This protein binds this small molecule.
Small molecule (SMILES): Nc1ccn([C@@H]2O[C@H](CO[P](=O)(O)O[C@H]3[C@@H](O)[C@H](n4ccc(N)nc4=O)O[C@@H]3CO[P](=O)(O)O[C@H]3[C@@H](O)[C@H](n4cnc5c(N)ncnc54)O[C@@H]3CO[P](=O)(O)O[C@H]3[C@@H](O)[C@H](n4cnc5c(=O)nc(N)[nH]c54)O[C@@H]3CO[P](=O)(O)O[C@H]3[C@@H](O)[C@H](n4cnc5c(N)ncnc54)O[C@@H]3CO[P](=O)(O)O[C@H]3[C@@H](O)[C@H](n4ccc(N)nc4=O)O[C@@H]3CO[P](=O)(O)O[C@H]3[C@@H](O)[C@H](n4ccc(N)nc4=O)O[C@@H]3CO[P](=O)(O)O[C@H]3[C@@H](O)[C@H](n4ccc(N)nc4=O)O[C@@H]3CO[P](=O)(O)O[C@H]3[C@@H](O)[C@H](n4cnc5c(=O)nc(N)[nH]c54)O[C@@H]3COP(=O)=O)[C@@H](O)[C@H]2O)c(=O)n1

Sequence of chain 1.A:
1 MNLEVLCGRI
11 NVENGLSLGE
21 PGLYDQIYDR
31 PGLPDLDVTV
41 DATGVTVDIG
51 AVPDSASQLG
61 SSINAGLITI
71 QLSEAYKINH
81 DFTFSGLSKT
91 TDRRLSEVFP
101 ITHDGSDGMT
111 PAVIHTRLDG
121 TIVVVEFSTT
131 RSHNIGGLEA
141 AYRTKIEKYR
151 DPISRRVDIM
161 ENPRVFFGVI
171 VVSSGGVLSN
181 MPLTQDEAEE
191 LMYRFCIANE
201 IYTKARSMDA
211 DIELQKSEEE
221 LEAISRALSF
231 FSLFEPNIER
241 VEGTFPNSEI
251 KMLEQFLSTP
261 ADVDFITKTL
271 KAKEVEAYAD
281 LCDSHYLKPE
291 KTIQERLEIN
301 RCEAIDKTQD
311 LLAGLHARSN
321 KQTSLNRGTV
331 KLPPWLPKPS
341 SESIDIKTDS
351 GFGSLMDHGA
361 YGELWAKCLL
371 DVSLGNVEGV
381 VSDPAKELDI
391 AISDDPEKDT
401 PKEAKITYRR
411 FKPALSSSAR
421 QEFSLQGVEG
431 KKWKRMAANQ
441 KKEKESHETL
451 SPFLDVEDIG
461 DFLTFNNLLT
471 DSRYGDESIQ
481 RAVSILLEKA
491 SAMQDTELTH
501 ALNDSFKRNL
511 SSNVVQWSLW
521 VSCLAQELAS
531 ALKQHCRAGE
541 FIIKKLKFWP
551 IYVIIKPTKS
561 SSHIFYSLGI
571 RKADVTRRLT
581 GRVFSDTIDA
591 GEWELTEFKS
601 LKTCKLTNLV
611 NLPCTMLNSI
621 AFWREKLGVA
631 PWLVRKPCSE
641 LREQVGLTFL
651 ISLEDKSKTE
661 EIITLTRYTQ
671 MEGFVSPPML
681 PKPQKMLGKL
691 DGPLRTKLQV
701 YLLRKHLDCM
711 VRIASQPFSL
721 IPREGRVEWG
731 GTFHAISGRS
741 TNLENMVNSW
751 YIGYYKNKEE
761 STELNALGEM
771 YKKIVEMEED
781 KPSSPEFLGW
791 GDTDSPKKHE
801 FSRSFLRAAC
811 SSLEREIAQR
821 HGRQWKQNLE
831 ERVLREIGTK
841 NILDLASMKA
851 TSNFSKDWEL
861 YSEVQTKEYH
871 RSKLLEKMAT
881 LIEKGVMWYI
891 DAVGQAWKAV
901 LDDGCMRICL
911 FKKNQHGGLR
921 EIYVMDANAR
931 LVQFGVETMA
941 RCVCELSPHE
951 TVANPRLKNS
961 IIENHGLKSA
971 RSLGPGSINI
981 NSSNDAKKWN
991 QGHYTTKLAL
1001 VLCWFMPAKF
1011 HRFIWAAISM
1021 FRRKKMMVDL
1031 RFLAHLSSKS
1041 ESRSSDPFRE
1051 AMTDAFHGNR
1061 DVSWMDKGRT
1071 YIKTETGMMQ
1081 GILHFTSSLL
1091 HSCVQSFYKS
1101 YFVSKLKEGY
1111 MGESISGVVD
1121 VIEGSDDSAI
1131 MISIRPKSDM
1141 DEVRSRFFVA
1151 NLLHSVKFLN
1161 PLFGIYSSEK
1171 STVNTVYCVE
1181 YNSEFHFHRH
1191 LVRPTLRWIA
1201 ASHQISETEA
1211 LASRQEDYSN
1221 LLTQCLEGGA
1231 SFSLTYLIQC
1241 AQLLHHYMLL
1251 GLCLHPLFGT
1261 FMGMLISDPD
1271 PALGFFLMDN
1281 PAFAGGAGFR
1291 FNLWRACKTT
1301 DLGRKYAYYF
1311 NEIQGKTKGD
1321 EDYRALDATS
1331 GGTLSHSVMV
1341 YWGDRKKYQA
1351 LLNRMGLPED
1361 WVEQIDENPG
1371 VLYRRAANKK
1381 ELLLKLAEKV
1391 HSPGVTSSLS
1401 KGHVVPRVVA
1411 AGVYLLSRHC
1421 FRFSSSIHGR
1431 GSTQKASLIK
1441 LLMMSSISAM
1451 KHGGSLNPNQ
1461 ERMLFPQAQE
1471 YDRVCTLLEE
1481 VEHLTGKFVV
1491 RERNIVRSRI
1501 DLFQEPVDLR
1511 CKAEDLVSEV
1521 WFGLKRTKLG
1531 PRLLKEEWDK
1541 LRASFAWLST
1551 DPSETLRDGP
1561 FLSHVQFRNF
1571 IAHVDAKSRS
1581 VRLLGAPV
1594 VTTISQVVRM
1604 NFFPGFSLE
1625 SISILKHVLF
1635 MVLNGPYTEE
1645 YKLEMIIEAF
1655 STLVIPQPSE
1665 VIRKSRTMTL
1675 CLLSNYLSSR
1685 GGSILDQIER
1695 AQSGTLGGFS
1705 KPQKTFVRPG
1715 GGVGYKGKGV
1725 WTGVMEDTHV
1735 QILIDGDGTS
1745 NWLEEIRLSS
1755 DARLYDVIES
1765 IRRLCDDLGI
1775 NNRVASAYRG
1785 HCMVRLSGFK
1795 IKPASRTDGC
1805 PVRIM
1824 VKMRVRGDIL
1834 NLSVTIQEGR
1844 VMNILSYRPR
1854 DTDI

Binding-site contacts:
Ligand atom C2' contacts residue SER1125 of chain 1.A at 3.7 Å.
Ligand atom O3' contacts residue LYS1389 of chain 1.A at 3.4 Å (salt-bridge).
Ligand atom O4' contacts residue TRP1198 of chain 1.A at 3.3 Å (h-bond).
Ligand atom O2' contacts residue TRP1198 of chain 1.A at 3.5 Å.
Ligand atom C5 contacts residue 2KH1 of chain 1.I at 3.7 Å.
Ligand atom N4 contacts residue 2KH1 of chain 1.I at 3.1 Å (h-bond).
Ligand atom O3' contacts residue ARG1197 of chain 1.A at 3.1 Å.
Ligand atom O2' contacts residue ASP1127 of chain 1.A at 3.7 Å.
Ligand atom OP1 contacts residue MET848 of chain 1.A at 3.6 Å.
Ligand atom OP1 contacts residue GLN1204 of chain 1.A at 3.0 Å (h-bond).
Ligand atom O3' contacts residue ASP1126 of chain 1.A at 3.1 Å (salt-bridge).
Ligand atom OP1 contacts residue ARG1197 of chain 1.A at 3.2 Å (salt-bridge).
Ligand atom O3' contacts residue 2KH1 of chain 1.I at 3.0 Å (h-bond).
Ligand atom C4' contacts residue ASP1127 of chain 1.A at 3.2 Å.
Ligand atom C5' contacts residue ASN1182 of chain 1.A at 3.2 Å.
Ligand atom C5' contacts residue ARG1197 of chain 1.A at 3.3 Å.
Ligand atom C5' contacts residue GLN1204 of chain 1.A at 3.5 Å.
Ligand atom O2' contacts residue TRP1198 of chain 1.A at 3.6 Å.
Ligand atom O2' contacts residue ASN1182 of chain 1.A at 3.5 Å.
Ligand atom C3' contacts residue MG1 of chain 1.F at 3.7 Å.
Ligand atom C2' contacts residue 2KH1 of chain 1.I at 3.3 Å.
Ligand atom O2' contacts residue GLY1394 of chain 1.A at 3.5 Å.
Ligand atom O2' contacts residue LEU1221 of chain 1.A at 3.7 Å.
Ligand atom C4' contacts residue ASN1182 of chain 1.A at 3.5 Å.
Ligand atom O2' contacts residue 2KH1 of chain 1.I at 3.3 Å (h-bond).
Ligand atom O2' contacts residue SER1125 of chain 1.A at 2.3 Å (h-bond).
Ligand atom C5' contacts residue VAL1395 of chain 1.A at 3.7 Å (hydrophobic).
Ligand atom OP2 contacts residue LYS758 of chain 1.A at 3.1 Å (salt-bridge).
Ligand atom OP1 contacts residue LYS1389 of chain 1.A at 3.3 Å (salt-bridge).
Ligand atom O2' contacts residue GLN1224 of chain 1.A at 3.0 Å (h-bond).
Ligand atom O3' contacts residue MG1 of chain 1.F at 2.4 Å.
Ligand atom C4 contacts residue 2KH1 of chain 1.I at 3.5 Å.
Ligand atom O3' contacts residue ASP1127 of chain 1.A at 3.3 Å (salt-bridge).
Ligand atom O2 contacts residue HIS1084 of chain 1.A at 3.6 Å.
Ligand atom C3' contacts residue 2KH1 of chain 1.I at 3.6 Å.
Ligand atom C4' contacts residue TRP1198 of chain 1.A at 3.5 Å (hydrophobic).
Ligand atom C1' contacts residue GLN1224 of chain 1.A at 3.4 Å.
Ligand atom OP1 contacts residue SER1398 of chain 1.A at 3.0 Å (h-bond).
Ligand atom OP1 contacts residue TYR754 of chain 1.A at 2.7 Å (h-bond).
Ligand atom N3 contacts residue 2KH1 of chain 1.I at 3.5 Å.